The protein below binds the small molecule below.
Small molecule (SMILES): NCC(=O)O

Sequence of chain 4.B:
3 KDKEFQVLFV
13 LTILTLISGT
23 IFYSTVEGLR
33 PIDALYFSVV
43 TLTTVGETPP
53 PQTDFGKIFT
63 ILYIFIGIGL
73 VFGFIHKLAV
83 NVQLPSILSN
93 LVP

Binding-site contacts:
Ligand atom CA contacts residue MPD1 of chain 4.Q at 4.3 Å.
Ligand atom N contacts residue LEU37 of chain 4.B at 4.0 Å.
Ligand atom OXT contacts residue THR22 of chain 4.B at 3.8 Å.
Ligand atom N contacts residue MPD1 of chain 4.Q at 3.3 Å.